Binding-site contacts:
Ligand atom C5 contacts residue TYR72 of chain 1.B at 3.6 Å (hydrophobic).
Ligand atom N1 contacts residue TYR72 of chain 1.B at 3.8 Å.
Ligand atom C contacts residue GLU87 of chain 1.B at 4.4 Å.
Ligand atom C3 contacts residue TYR72 of chain 1.B at 3.6 Å (hydrophobic).
Ligand atom C contacts residue LYS92 of chain 1.B at 3.7 Å.
Ligand atom N contacts residue LYS92 of chain 1.B at 4.3 Å.
Ligand atom O1 contacts residue GLN74 of chain 1.B at 3.7 Å.
Ligand atom C3 contacts residue GLU87 of chain 1.B at 4.0 Å.
Ligand atom C6 contacts residue PRO9 of chain 1.B at 4.4 Å (hydrophobic).
Ligand atom BR contacts residue THR11 of chain 1.B at 3.6 Å.
Ligand atom N1 contacts residue GLU87 of chain 1.B at 3.9 Å.
Ligand atom C2 contacts residue GLU87 of chain 1.B at 3.5 Å.
Ligand atom BR contacts residue TYR72 of chain 1.B at 3.8 Å.
Ligand atom C7 contacts residue PHE93 of chain 1.B at 3.6 Å (hydrophobic).
Ligand atom O1 contacts residue THR11 of chain 1.B at 4.4 Å.
Ligand atom C7 contacts residue TYR72 of chain 1.B at 3.5 Å (hydrophobic).
Ligand atom C4 contacts residue TYR72 of chain 1.B at 3.9 Å (hydrophobic).
Ligand atom C6 contacts residue TYR72 of chain 1.B at 3.6 Å (hydrophobic).
Ligand atom O1 contacts residue TYR72 of chain 1.B at 3.7 Å.
Ligand atom C7 contacts residue ILE96 of chain 1.B at 3.7 Å (hydrophobic).
Ligand atom C1 contacts residue GLU87 of chain 1.B at 4.3 Å.
Ligand atom N1 contacts residue PHE93 of chain 1.B at 3.4 Å.
Ligand atom O contacts residue GLU87 of chain 1.B at 3.7 Å.
Ligand atom O contacts residue LYS92 of chain 1.B at 2.9 Å (salt-bridge).
Ligand atom C6 contacts residue ILE96 of chain 1.B at 3.7 Å (hydrophobic).
Ligand atom BR contacts residue PRO9 of chain 1.B at 3.6 Å.
Ligand atom N contacts residue TYR72 of chain 1.B at 3.4 Å (h-bond).
Ligand atom C8 contacts residue TYR72 of chain 1.B at 3.9 Å (hydrophobic).
Ligand atom BR contacts residue ILE96 of chain 1.B at 4.0 Å.
Ligand atom C7 contacts residue PRO9 of chain 1.B at 3.9 Å (hydrophobic).
Ligand atom BR contacts residue PHE100 of chain 1.B at 4.2 Å.
Ligand atom C5 contacts residue ILE96 of chain 1.B at 4.5 Å (hydrophobic).
Ligand atom N1 contacts residue ILE96 of chain 1.B at 4.4 Å.
Ligand atom C4 contacts residue GLU87 of chain 1.B at 4.3 Å.
Ligand atom C1 contacts residue LYS92 of chain 1.B at 3.6 Å.
Ligand atom N contacts residue GLU87 of chain 1.B at 3.0 Å (salt-bridge).
Ligand atom C8 contacts residue GLU87 of chain 1.B at 3.6 Å.
Ligand atom C2 contacts residue TYR72 of chain 1.B at 3.2 Å (hydrophobic).
Ligand atom C5 contacts residue THR11 of chain 1.B at 3.9 Å.
Ligand atom BR contacts residue PHE10 of chain 1.B at 3.5 Å.

Sequence of chain 1.B:
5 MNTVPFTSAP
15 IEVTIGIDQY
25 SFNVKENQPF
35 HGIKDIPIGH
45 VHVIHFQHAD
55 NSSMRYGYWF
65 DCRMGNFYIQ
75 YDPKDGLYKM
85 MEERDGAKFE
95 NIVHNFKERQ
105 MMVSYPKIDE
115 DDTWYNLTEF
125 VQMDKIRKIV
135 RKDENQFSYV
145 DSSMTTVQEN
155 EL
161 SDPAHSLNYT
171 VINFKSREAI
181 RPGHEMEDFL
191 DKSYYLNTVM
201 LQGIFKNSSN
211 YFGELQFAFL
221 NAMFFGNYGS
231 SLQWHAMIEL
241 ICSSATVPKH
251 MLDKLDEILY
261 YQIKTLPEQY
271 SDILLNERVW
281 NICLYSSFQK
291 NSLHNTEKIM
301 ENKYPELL

A small-molecule ligand and the protein it binds are described below.
Small molecule (SMILES): COCCNC(=O)c1cncc(Br)c1